Binding-site contacts:
Ligand atom C7 contacts residue ALA165 of chain 1.B at 3.8 Å (hydrophobic).
Ligand atom O1A contacts residue PHE42 of chain 1.B at 3.5 Å (h-bond).
Ligand atom C12 contacts residue GLY169 of chain 1.B at 3.5 Å.
Ligand atom C15 contacts residue GLY169 of chain 1.B at 3.5 Å.
Ligand atom C12 contacts residue GLY197 of chain 1.B at 4.0 Å.
Ligand atom C10 contacts residue VAL168 of chain 1.B at 4.1 Å (hydrophobic).
Ligand atom O2A contacts residue TYR61 of chain 1.B at 2.5 Å (h-bond).
Ligand atom C15 contacts residue MET196 of chain 1.B at 3.6 Å (hydrophobic).
Ligand atom C11 contacts residue LEU200 of chain 1.B at 3.7 Å (hydrophobic).
Ligand atom C10 contacts residue LEU200 of chain 1.B at 3.9 Å (hydrophobic).
Ligand atom C8 contacts residue VAL168 of chain 1.B at 3.6 Å (hydrophobic).
Ligand atom C9 contacts residue VAL168 of chain 1.B at 3.7 Å (hydrophobic).
Ligand atom C9 contacts residue LEU200 of chain 1.B at 4.0 Å (hydrophobic).
Ligand atom C7 contacts residue VAL168 of chain 1.B at 3.7 Å (hydrophobic).
Ligand atom O1B contacts residue SER41 of chain 1.B at 2.8 Å (h-bond).
Ligand atom C4 contacts residue GLN201 of chain 1.B at 3.1 Å.
Ligand atom C10 contacts residue GLY197 of chain 1.B at 3.7 Å.
Ligand atom O1A contacts residue SER39 of chain 1.B at 3.5 Å (h-bond).
Ligand atom C4 contacts residue ASN204 of chain 1.B at 3.3 Å.
Ligand atom C14 contacts residue TYR176 of chain 1.B at 3.6 Å (hydrophobic).
Ligand atom C10 contacts residue ALA165 of chain 1.B at 3.9 Å (hydrophobic).
Ligand atom C9 contacts residue PHE42 of chain 1.B at 3.4 Å (hydrophobic).
Ligand atom O1A contacts residue SER41 of chain 1.B at 2.8 Å (h-bond).
Ligand atom O3B contacts residue ASN204 of chain 1.B at 4.0 Å.
Ligand atom S1 contacts residue TYR61 of chain 1.B at 4.0 Å.
Ligand atom C14 contacts residue MET196 of chain 1.B at 4.0 Å (hydrophobic).
Ligand atom C12 contacts residue MET196 of chain 1.B at 3.5 Å (hydrophobic).
Ligand atom O2A contacts residue ARG65 of chain 1.B at 3.2 Å (salt-bridge).
Ligand atom C15 contacts residue TYR267 of chain 1.B at 3.7 Å (hydrophobic).
Ligand atom PA contacts residue TYR61 of chain 1.B at 3.8 Å.
Ligand atom C13 contacts residue LEU172 of chain 1.B at 4.0 Å (hydrophobic).
Ligand atom C13 contacts residue GLY169 of chain 1.B at 3.8 Å.
Ligand atom C15 contacts residue ALA193 of chain 1.B at 3.9 Å (hydrophobic).
Ligand atom C10 contacts residue GLY169 of chain 1.B at 4.0 Å.
Ligand atom O2A contacts residue SER39 of chain 1.B at 3.1 Å (h-bond).
Ligand atom C8 contacts residue LEU200 of chain 1.B at 3.8 Å (hydrophobic).
Ligand atom C13 contacts residue MET196 of chain 1.B at 3.8 Å (hydrophobic).
Ligand atom C14 contacts residue LEU172 of chain 1.B at 3.5 Å (hydrophobic).
Ligand atom C15 contacts residue THR173 of chain 1.B at 4.0 Å.
Ligand atom PA contacts residue SER39 of chain 1.B at 4.0 Å.

This protein binds this small molecule.
Small molecule (SMILES): CC(C)=CCC/C(C)=C/CC/C(C)=C/CS[P](=O)(O)OP(=O)(O)O

Sequence of chain 1.B:
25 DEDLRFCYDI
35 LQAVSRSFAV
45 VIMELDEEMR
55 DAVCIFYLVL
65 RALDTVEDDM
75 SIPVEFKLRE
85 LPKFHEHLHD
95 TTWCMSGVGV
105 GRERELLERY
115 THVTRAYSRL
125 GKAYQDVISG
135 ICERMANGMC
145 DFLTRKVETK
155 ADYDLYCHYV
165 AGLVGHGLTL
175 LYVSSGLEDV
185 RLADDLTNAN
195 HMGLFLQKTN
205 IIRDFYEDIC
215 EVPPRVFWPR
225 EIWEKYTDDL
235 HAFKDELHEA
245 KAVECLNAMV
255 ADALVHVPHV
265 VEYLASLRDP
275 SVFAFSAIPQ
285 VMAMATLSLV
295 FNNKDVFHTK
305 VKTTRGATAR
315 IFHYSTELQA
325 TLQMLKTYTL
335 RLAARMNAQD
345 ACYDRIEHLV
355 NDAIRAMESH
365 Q